Binding-site contacts:
Ligand atom C22 contacts residue ARG1213 of chain 1.E at 3.5 Å.
Ligand atom C14 contacts residue TYR1205 of chain 1.E at 3.9 Å (hydrophobic).
Ligand atom C12 contacts residue LEU1208 of chain 1.E at 3.6 Å (hydrophobic).
Ligand atom O4 contacts residue ARG1263 of chain 1.E at 2.2 Å (salt-bridge).
Ligand atom C28 contacts residue LEU584 of chain 1.E at 3.9 Å (hydrophobic).
Ligand atom C31 contacts residue ARG304 of chain 1.E at 3.7 Å.
Ligand atom C30 contacts residue LEU584 of chain 1.E at 3.5 Å (hydrophobic).
Ligand atom C33 contacts residue MET1 of chain 1.A at 4.0 Å (hydrophobic).
Ligand atom O3 contacts residue ASN1212 of chain 1.E at 3.7 Å.
Ligand atom O5 contacts residue ASN1212 of chain 1.E at 3.0 Å (h-bond).
Ligand atom C29 contacts residue LEU584 of chain 1.E at 4.0 Å (hydrophobic).
Ligand atom C30 contacts residue TYR370 of chain 1.E at 3.5 Å (hydrophobic).
Ligand atom O4 contacts residue LEU2 of chain 1.A at 3.9 Å.
Ligand atom C32 contacts residue TYR370 of chain 1.E at 3.5 Å (hydrophobic).
Ligand atom O6 contacts residue ASN430 of chain 1.E at 2.5 Å (h-bond).
Ligand atom O5 contacts residue ARG1213 of chain 1.E at 2.6 Å (salt-bridge).
Ligand atom S2 contacts residue ARG1213 of chain 1.E at 3.6 Å (salt-bridge).
Ligand atom C27 contacts residue TYR370 of chain 1.E at 3.5 Å (hydrophobic).
Ligand atom C26 contacts residue ASN430 of chain 1.E at 3.4 Å.
Ligand atom O5 contacts residue ARG1263 of chain 1.E at 3.1 Å (salt-bridge).
Ligand atom C29 contacts residue ASN430 of chain 1.E at 3.6 Å.
Ligand atom C14 contacts residue ARG4 of chain 1.A at 3.3 Å.
Ligand atom O7 contacts residue LEU2 of chain 1.A at 3.4 Å.
Ligand atom C18 contacts residue ARG1213 of chain 1.E at 3.7 Å.
Ligand atom C25 contacts residue LEU427 of chain 1.E at 3.8 Å (hydrophobic).
Ligand atom C28 contacts residue TYR370 of chain 1.E at 3.5 Å (hydrophobic).
Ligand atom C32 contacts residue LEU584 of chain 1.E at 3.4 Å (hydrophobic).
Ligand atom C33 contacts residue LEU2 of chain 1.A at 3.8 Å (hydrophobic).
Ligand atom S2 contacts residue ARG1263 of chain 1.E at 3.0 Å (salt-bridge).
Ligand atom C29 contacts residue ARG304 of chain 1.E at 3.5 Å.
Ligand atom C17 contacts residue ASN1212 of chain 1.E at 4.0 Å.
Ligand atom C31 contacts residue TYR370 of chain 1.E at 3.5 Å (hydrophobic).
Ligand atom N9 contacts residue ARG1263 of chain 1.E at 3.5 Å (salt-bridge).
Ligand atom C23 contacts residue ILE374 of chain 1.E at 3.6 Å (hydrophobic).
Ligand atom O3 contacts residue ILE374 of chain 1.E at 4.0 Å.
Ligand atom C31 contacts residue LEU584 of chain 1.E at 3.7 Å (hydrophobic).
Ligand atom C21 contacts residue ILE374 of chain 1.E at 3.6 Å (hydrophobic).
Ligand atom C29 contacts residue TYR370 of chain 1.E at 3.5 Å (hydrophobic).
Ligand atom CL1 contacts residue ARG304 of chain 1.E at 3.0 Å.
Ligand atom C27 contacts residue ASN430 of chain 1.E at 3.9 Å.

A protein and the small-molecule ligand that binds it are described below.
Small molecule (SMILES): COc1ccc(Cl)cc1C(=O)NCCc1ccc(S(=O)(=O)NC(=O)NC2CCCCC2)cc1

Sequence of chain 1.E:
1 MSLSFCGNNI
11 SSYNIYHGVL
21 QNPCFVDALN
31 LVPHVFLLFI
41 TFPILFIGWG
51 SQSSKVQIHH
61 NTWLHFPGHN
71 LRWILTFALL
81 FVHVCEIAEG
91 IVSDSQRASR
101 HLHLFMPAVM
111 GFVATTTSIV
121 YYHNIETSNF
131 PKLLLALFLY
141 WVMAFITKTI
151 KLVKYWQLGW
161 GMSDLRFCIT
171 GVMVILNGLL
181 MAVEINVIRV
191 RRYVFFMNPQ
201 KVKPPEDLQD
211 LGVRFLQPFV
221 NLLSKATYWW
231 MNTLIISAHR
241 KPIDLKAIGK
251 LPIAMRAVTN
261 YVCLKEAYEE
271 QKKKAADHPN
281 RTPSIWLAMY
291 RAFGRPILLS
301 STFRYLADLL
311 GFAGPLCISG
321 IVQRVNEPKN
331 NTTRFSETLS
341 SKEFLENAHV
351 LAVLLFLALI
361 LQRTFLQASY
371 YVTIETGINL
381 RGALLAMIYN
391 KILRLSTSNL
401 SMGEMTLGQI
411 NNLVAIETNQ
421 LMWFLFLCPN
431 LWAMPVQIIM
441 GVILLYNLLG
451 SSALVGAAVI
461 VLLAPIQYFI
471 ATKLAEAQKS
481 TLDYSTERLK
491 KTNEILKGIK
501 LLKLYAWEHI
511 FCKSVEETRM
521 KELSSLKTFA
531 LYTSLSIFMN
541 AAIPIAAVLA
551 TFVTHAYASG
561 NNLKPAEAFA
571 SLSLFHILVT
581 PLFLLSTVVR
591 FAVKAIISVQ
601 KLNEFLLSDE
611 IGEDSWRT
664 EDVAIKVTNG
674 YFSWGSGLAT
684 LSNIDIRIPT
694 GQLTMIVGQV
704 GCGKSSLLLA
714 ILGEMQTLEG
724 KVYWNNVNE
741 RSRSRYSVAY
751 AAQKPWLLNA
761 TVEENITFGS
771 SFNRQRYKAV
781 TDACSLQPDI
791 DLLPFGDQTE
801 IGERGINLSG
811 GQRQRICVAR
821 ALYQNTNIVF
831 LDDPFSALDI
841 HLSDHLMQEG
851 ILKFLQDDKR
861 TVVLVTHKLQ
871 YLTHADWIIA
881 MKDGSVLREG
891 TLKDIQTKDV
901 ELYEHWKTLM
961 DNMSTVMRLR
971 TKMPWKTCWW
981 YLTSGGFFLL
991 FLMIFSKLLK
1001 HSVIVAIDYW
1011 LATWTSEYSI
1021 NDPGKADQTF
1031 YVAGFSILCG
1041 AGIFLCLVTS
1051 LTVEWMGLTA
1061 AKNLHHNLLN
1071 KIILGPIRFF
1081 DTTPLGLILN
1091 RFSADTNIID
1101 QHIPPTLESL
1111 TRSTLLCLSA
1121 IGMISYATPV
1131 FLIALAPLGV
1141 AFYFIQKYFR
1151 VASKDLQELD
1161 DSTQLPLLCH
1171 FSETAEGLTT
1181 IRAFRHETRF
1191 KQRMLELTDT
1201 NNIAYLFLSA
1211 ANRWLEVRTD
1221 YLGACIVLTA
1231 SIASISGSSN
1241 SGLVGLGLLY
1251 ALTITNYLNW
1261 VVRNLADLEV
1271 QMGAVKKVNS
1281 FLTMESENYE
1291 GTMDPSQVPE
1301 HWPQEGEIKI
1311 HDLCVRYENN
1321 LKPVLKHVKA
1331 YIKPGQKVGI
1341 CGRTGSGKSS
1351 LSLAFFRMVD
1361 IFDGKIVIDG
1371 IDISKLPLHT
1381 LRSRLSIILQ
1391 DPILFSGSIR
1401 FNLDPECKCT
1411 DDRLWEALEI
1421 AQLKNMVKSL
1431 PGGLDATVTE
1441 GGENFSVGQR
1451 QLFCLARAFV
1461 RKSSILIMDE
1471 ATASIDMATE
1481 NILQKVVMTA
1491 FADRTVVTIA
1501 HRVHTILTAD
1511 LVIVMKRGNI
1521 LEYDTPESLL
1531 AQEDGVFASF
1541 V

Sequence of chain 1.A:
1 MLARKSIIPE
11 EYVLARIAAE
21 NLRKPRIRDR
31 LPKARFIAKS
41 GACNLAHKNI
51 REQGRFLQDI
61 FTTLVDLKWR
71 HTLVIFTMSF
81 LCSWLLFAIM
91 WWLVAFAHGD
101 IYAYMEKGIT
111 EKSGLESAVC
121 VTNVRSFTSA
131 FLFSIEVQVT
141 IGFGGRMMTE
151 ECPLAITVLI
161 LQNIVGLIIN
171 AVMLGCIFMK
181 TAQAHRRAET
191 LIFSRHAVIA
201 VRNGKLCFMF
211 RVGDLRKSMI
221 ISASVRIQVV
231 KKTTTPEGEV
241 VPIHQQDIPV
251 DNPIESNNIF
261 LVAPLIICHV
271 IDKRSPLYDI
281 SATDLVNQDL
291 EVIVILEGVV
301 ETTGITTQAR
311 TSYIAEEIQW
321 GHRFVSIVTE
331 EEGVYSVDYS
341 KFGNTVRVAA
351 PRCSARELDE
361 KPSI